The small molecule below binds the protein below.
Small molecule (SMILES): CC[C@H](/C=C(/C)[C@@H]1C[C@@H](OC)C[C@H](O)C(C)(C)[C@@H](O)CCC[C@@H](OC)[C@H](O)C(=O)O1)CO

Sequence of chain 1.B:
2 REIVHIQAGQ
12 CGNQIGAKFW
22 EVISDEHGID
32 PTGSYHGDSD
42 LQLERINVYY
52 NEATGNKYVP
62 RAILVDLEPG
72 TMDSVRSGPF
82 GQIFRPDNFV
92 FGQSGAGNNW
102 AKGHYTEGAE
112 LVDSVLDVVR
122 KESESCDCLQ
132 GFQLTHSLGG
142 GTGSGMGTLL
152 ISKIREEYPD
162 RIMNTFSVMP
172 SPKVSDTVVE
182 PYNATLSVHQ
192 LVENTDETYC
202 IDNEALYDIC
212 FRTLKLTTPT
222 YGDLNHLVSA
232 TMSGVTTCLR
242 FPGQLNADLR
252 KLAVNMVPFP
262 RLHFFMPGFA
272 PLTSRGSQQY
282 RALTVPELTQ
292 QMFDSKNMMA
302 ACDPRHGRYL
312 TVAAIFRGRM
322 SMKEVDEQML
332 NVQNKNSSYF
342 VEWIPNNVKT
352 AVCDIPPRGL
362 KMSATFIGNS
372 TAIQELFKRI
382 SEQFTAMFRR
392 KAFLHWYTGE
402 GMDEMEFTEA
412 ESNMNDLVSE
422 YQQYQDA

Binding-site contacts:
Ligand atom C14 contacts residue ASN337 of chain 1.B at 3.7 Å.
Ligand atom O16 contacts residue GLN291 of chain 1.B at 2.4 Å (h-bond).
Ligand atom C29 contacts residue PHE294 of chain 1.B at 3.3 Å (hydrophobic).
Ligand atom C31 contacts residue PHE294 of chain 1.B at 4.2 Å (hydrophobic).
Ligand atom O8 contacts residue ARG306 of chain 1.B at 3.9 Å.
Ligand atom C31 contacts residue TYR340 of chain 1.B at 4.0 Å (hydrophobic).
Ligand atom O8 contacts residue PHE294 of chain 1.B at 3.5 Å (h-bond).
Ligand atom C27 contacts residue TYR340 of chain 1.B at 3.5 Å (hydrophobic).
Ligand atom C31 contacts residue TYR310 of chain 1.B at 4.0 Å (hydrophobic).
Ligand atom C28 contacts residue PHE294 of chain 1.B at 3.7 Å (hydrophobic).
Ligand atom O18 contacts residue ASP295 of chain 1.B at 2.4 Å (salt-bridge).
Ligand atom C11 contacts residue GLN291 of chain 1.B at 3.4 Å.
Ligand atom O30 contacts residue PHE294 of chain 1.B at 2.4 Å (h-bond).
Ligand atom O19 contacts residue ARG306 of chain 1.B at 3.1 Å (salt-bridge).
Ligand atom C1 contacts residue ASP295 of chain 1.B at 3.4 Å.
Ligand atom C26 contacts residue TYR340 of chain 1.B at 3.9 Å (hydrophobic).
Ligand atom C32 contacts residue VAL333 of chain 1.B at 3.8 Å (hydrophobic).
Ligand atom O18 contacts residue SER296 of chain 1.B at 3.6 Å (h-bond).
Ligand atom C32 contacts residue PHE341 of chain 1.B at 4.2 Å (hydrophobic).
Ligand atom O18 contacts residue ARG306 of chain 1.B at 2.7 Å (salt-bridge).
Ligand atom O8 contacts residue ASP295 of chain 1.B at 3.5 Å.
Ligand atom C6 contacts residue ASP295 of chain 1.B at 4.0 Å.
Ligand atom C27 contacts residue ARG306 of chain 1.B at 4.0 Å.
Ligand atom C6 contacts residue SER296 of chain 1.B at 4.0 Å.
Ligand atom C1 contacts residue ARG306 of chain 1.B at 3.6 Å.
Ligand atom C5 contacts residue ARG306 of chain 1.B at 3.7 Å.
Ligand atom O20 contacts residue GLN291 of chain 1.B at 4.0 Å.
Ligand atom O30 contacts residue TYR310 of chain 1.B at 2.8 Å (h-bond).
Ligand atom C29 contacts residue PRO305 of chain 1.B at 3.8 Å (hydrophobic).
Ligand atom C25 contacts residue TYR340 of chain 1.B at 4.1 Å (hydrophobic).
Ligand atom O30 contacts residue MET299 of chain 1.B at 3.9 Å.
Ligand atom C32 contacts residue ASN337 of chain 1.B at 3.7 Å.
Ligand atom C22 contacts residue ARG306 of chain 1.B at 4.0 Å.
Ligand atom O8 contacts residue SER296 of chain 1.B at 3.1 Å (h-bond).
Ligand atom C21 contacts residue GLN291 of chain 1.B at 3.7 Å.
Ligand atom C29 contacts residue TYR310 of chain 1.B at 3.6 Å (hydrophobic).
Ligand atom C24 contacts residue GLN291 of chain 1.B at 4.1 Å.
Ligand atom C21 contacts residue PHE294 of chain 1.B at 3.9 Å (hydrophobic).
Ligand atom O30 contacts residue PRO305 of chain 1.B at 3.9 Å.
Ligand atom C6 contacts residue ARG306 of chain 1.B at 4.0 Å.